Binding-site contacts:
Ligand atom C1 contacts residue MG1 of chain 1.MA at 2.9 Å.
Ligand atom C2 contacts residue ALA209 of chain 1.G at 3.8 Å (hydrophobic).
Ligand atom O3 contacts residue ASP212 of chain 1.G at 3.9 Å.
Ligand atom O3 contacts residue ARG210 of chain 1.G at 3.5 Å (salt-bridge).
Ligand atom O2 contacts residue ALA209 of chain 1.G at 4.3 Å.
Ligand atom O3 contacts residue THR244 of chain 1.G at 2.7 Å (h-bond).
Ligand atom O4 contacts residue MET276 of chain 1.G at 4.1 Å.
Ligand atom O3 contacts residue MG1 of chain 1.MA at 4.0 Å.
Ligand atom O4 contacts residue THR244 of chain 1.G at 3.5 Å (h-bond).
Ligand atom O1 contacts residue GLU188 of chain 1.G at 2.9 Å (salt-bridge).
Ligand atom C2 contacts residue THR244 of chain 1.G at 4.0 Å.
Ligand atom C2 contacts residue LYS186 of chain 1.G at 3.5 Å.
Ligand atom C2 contacts residue GLU188 of chain 1.G at 3.8 Å.
Ligand atom O2 contacts residue MG1 of chain 1.MA at 2.2 Å.
Ligand atom C2 contacts residue MG1 of chain 1.MA at 2.9 Å.
Ligand atom C1 contacts residue ASP212 of chain 1.G at 3.8 Å.
Ligand atom O4 contacts residue ARG87 of chain 1.G at 4.2 Å.
Ligand atom O2 contacts residue ASP212 of chain 1.G at 4.2 Å.
Ligand atom O4 contacts residue ALA209 of chain 1.G at 4.0 Å.
Ligand atom O4 contacts residue MG1 of chain 1.MA at 4.2 Å.
Ligand atom C1 contacts residue GLY211 of chain 1.G at 3.8 Å.
Ligand atom O4 contacts residue MET207 of chain 1.G at 4.0 Å.
Ligand atom C1 contacts residue GLU188 of chain 1.G at 3.6 Å.
Ligand atom O3 contacts residue GLY211 of chain 1.G at 2.9 Å (h-bond).
Ligand atom O2 contacts residue GLU188 of chain 1.G at 3.4 Å (salt-bridge).
Ligand atom O1 contacts residue MG1 of chain 1.MA at 2.0 Å.
Ligand atom O1 contacts residue ASP212 of chain 1.G at 2.9 Å (salt-bridge).
Ligand atom O4 contacts residue LYS186 of chain 1.G at 3.7 Å.
Ligand atom O1 contacts residue GLY211 of chain 1.G at 3.9 Å.
Ligand atom O1 contacts residue ALA209 of chain 1.G at 3.9 Å.
Ligand atom C1 contacts residue ALA209 of chain 1.G at 3.5 Å (hydrophobic).
Ligand atom C1 contacts residue THR244 of chain 1.G at 3.6 Å.
Ligand atom O3 contacts residue ALA209 of chain 1.G at 3.2 Å.
Ligand atom O2 contacts residue LYS186 of chain 1.G at 2.8 Å (salt-bridge).
Ligand atom C1 contacts residue ARG210 of chain 1.G at 4.4 Å.

The protein below binds the small molecule below.
Small molecule (SMILES): O=C([O-])C(=O)[O-]

Sequence of chain 1.G:
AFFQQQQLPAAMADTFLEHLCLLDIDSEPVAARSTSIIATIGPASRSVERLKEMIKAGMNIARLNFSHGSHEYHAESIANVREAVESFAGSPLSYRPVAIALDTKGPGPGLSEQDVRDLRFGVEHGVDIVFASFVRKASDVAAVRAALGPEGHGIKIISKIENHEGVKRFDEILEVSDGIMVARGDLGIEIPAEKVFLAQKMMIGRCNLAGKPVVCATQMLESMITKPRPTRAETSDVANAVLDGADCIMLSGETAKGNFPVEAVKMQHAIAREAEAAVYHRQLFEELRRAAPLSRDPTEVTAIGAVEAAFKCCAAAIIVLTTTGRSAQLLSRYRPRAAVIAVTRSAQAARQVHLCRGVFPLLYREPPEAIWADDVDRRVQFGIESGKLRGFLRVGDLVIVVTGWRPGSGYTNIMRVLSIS